Sequence of chain 1.A:
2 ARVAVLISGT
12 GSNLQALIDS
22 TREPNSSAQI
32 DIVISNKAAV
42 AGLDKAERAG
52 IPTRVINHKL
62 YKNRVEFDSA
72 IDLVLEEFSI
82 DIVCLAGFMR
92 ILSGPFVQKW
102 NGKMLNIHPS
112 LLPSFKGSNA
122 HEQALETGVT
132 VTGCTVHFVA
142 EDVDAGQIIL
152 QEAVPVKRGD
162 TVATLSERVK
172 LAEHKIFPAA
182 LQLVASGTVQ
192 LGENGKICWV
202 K

Binding-site contacts:
Ligand atom C30 contacts residue ARG91 of chain 1.A at 3.7 Å.
Ligand atom N3 contacts residue VAL144 of chain 1.A at 3.8 Å.
Ligand atom N11 contacts residue ALA141 of chain 1.A at 3.6 Å (h-bond).
Ligand atom C6 contacts residue ARG91 of chain 1.A at 3.7 Å.
Ligand atom O28 contacts residue ARG91 of chain 1.A at 3.5 Å.
Ligand atom C32 contacts residue GAR1 of chain 1.B at 3.2 Å.
Ligand atom C20 contacts residue MET90 of chain 1.A at 3.6 Å (hydrophobic).
Ligand atom C14 contacts residue ILE92 of chain 1.A at 3.8 Å (hydrophobic).
Ligand atom N5 contacts residue ARG91 of chain 1.A at 2.9 Å (salt-bridge).
Ligand atom N3 contacts residue ALA141 of chain 1.A at 2.9 Å (h-bond).
Ligand atom N1 contacts residue ILE92 of chain 1.A at 3.7 Å.
Ligand atom O28 contacts residue ARG65 of chain 1.A at 3.1 Å (salt-bridge).
Ligand atom S12 contacts residue MET90 of chain 1.A at 3.5 Å.
Ligand atom O10 contacts residue VAL140 of chain 1.A at 3.8 Å.
Ligand atom C4 contacts residue VAL144 of chain 1.A at 3.7 Å (hydrophobic).
Ligand atom C31 contacts residue GAR1 of chain 1.B at 3.6 Å.
Ligand atom O27 contacts residue ARG65 of chain 1.A at 3.8 Å.
Ligand atom N19 contacts residue MET90 of chain 1.A at 3.0 Å (h-bond).
Ligand atom O10 contacts residue VAL144 of chain 1.A at 3.5 Å.
Ligand atom C7 contacts residue ASN107 of chain 1.A at 3.8 Å.
Ligand atom N11 contacts residue VAL98 of chain 1.A at 3.5 Å.
Ligand atom N1 contacts residue LEU93 of chain 1.A at 3.1 Å (h-bond).
Ligand atom C29 contacts residue ARG91 of chain 1.A at 3.8 Å.
Ligand atom O28 contacts residue ILE92 of chain 1.A at 3.3 Å (h-bond).
Ligand atom O10 contacts residue HIS138 of chain 1.A at 3.6 Å.
Ligand atom O10 contacts residue ALA141 of chain 1.A at 3.8 Å.
Ligand atom O10 contacts residue ASP145 of chain 1.A at 3.0 Å (salt-bridge).
Ligand atom C30 contacts residue PHE89 of chain 1.A at 3.2 Å (hydrophobic).
Ligand atom C4 contacts residue VAL140 of chain 1.A at 3.5 Å (hydrophobic).
Ligand atom C21 contacts residue MET90 of chain 1.A at 3.2 Å (hydrophobic).
Ligand atom C29 contacts residue PHE89 of chain 1.A at 3.2 Å (hydrophobic).
Ligand atom C2 contacts residue ALA141 of chain 1.A at 3.7 Å (hydrophobic).
Ligand atom O10 contacts residue ASP143 of chain 1.A at 3.8 Å.
Ligand atom N3 contacts residue GLU142 of chain 1.A at 3.8 Å.
Ligand atom N3 contacts residue VAL140 of chain 1.A at 3.4 Å.
Ligand atom C4 contacts residue ALA141 of chain 1.A at 3.8 Å (hydrophobic).
Ligand atom C29 contacts residue ASN107 of chain 1.A at 3.7 Å.
Ligand atom N11 contacts residue GLU142 of chain 1.A at 3.1 Å (salt-bridge).
Ligand atom N11 contacts residue LEU93 of chain 1.A at 2.9 Å (h-bond).
Ligand atom O24 contacts residue LYS38 of chain 1.A at 2.7 Å (salt-bridge).

The small molecule below binds the protein below.
Small molecule (SMILES): Nc1nc(=O)c2cc(CCCCc3ccc(C(=O)N[C@@H](CCC(=O)O)C(=O)O)s3)[nH]c2[nH]1